Binding-site contacts:
Ligand atom N contacts residue LYS83 of chain 1.B at 3.1 Å.
Ligand atom OP3 contacts residue SER186 of chain 1.B at 2.5 Å (h-bond).
Ligand atom OP1 contacts residue HIS82 of chain 1.B at 3.1 Å (h-bond).
Ligand atom OP3 contacts residue LYS83 of chain 1.B at 3.1 Å (salt-bridge).
Ligand atom P contacts residue LYS83 of chain 1.B at 3.5 Å.
Ligand atom O contacts residue HIS111 of chain 1.B at 2.8 Å (h-bond).
Ligand atom OXT contacts residue GLY107 of chain 1.B at 2.6 Å (h-bond).
Ligand atom OXT contacts residue THR106 of chain 1.B at 2.9 Å (h-bond).
Ligand atom C5A contacts residue GLY298 of chain 1.B at 3.6 Å.
Ligand atom OP4 contacts residue LYS83 of chain 1.B at 3.0 Å (salt-bridge).
Ligand atom C contacts residue THR106 of chain 1.B at 3.6 Å.
Ligand atom P contacts residue GLY230 of chain 1.B at 3.6 Å.
Ligand atom N1 contacts residue GLU345 of chain 1.B at 3.5 Å.
Ligand atom C6 contacts residue GLU345 of chain 1.B at 3.6 Å.
Ligand atom OP2 contacts residue GLY229 of chain 1.B at 3.4 Å (h-bond).
Ligand atom C4A contacts residue LYS83 of chain 1.B at 3.6 Å.
Ligand atom OP3 contacts residue GLY230 of chain 1.B at 3.4 Å (h-bond).
Ligand atom OP3 contacts residue SER231 of chain 1.B at 2.7 Å (h-bond).
Ligand atom OXT contacts residue ES11 of chain 1.G at 3.6 Å (h-bond).
Ligand atom C6 contacts residue SER368 of chain 1.B at 3.6 Å.
Ligand atom C2 contacts residue SER368 of chain 1.B at 3.6 Å.
Ligand atom O3 contacts residue GLN110 of chain 1.B at 3.5 Å.
Ligand atom OP2 contacts residue SER228 of chain 1.B at 3.2 Å (h-bond).
Ligand atom CB contacts residue GLY298 of chain 1.B at 3.3 Å.
Ligand atom C contacts residue GLY107 of chain 1.B at 3.5 Å.
Ligand atom OP1 contacts residue ASN232 of chain 1.B at 2.9 Å (h-bond).
Ligand atom O contacts residue THR106 of chain 1.B at 3.5 Å (h-bond).
Ligand atom C6 contacts residue HIS82 of chain 1.B at 3.6 Å.
Ligand atom O contacts residue GLN110 of chain 1.B at 3.0 Å (h-bond).
Ligand atom C contacts residue ALA108 of chain 1.B at 3.5 Å (hydrophobic).
Ligand atom OP2 contacts residue GLY230 of chain 1.B at 2.7 Å (h-bond).
Ligand atom N1 contacts residue SER368 of chain 1.B at 2.8 Å (h-bond).
Ligand atom C4A contacts residue GLY298 of chain 1.B at 3.4 Å.
Ligand atom P contacts residue SER231 of chain 1.B at 3.4 Å.
Ligand atom OP1 contacts residue SER231 of chain 1.B at 3.2 Å (h-bond).
Ligand atom OP2 contacts residue SER231 of chain 1.B at 3.6 Å (h-bond).
Ligand atom CB contacts residue LEU162 of chain 1.B at 3.4 Å (hydrophobic).
Ligand atom N1 contacts residue HIS82 of chain 1.B at 3.5 Å.
Ligand atom OXT contacts residue ALA108 of chain 1.B at 3.5 Å (h-bond).
Ligand atom CB contacts residue ES11 of chain 1.G at 3.4 Å.

Sequence of chain 1.B:
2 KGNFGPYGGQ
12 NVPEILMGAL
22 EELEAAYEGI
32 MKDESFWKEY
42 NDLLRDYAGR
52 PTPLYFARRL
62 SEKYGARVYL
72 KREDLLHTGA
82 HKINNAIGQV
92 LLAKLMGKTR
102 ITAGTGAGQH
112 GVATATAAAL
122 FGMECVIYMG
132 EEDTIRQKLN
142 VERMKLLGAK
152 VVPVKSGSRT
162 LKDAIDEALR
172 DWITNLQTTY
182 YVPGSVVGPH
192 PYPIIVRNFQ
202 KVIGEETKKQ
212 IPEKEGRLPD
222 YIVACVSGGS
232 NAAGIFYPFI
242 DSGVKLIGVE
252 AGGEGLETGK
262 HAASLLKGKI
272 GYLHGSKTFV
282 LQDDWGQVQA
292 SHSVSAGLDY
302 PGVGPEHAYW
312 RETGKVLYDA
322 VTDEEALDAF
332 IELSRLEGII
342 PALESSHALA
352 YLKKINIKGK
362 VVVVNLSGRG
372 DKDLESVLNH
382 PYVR

This small molecule binds to this protein.
Small molecule (SMILES): C=C(/N=C/c1c(COP(=O)(O)O)cnc(C)c1O)C(=O)O